Sequence of chain 1.A:
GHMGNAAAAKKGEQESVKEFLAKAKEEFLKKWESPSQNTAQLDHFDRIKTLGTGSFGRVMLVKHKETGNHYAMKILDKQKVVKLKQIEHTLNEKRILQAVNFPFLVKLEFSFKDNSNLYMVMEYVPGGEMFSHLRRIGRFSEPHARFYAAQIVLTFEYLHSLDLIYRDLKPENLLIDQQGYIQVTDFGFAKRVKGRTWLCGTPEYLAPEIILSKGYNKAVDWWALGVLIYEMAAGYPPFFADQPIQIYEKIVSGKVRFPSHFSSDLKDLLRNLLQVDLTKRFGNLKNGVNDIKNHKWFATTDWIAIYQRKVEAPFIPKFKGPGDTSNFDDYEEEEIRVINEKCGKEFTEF

This small molecule binds to this protein.
Small molecule (SMILES): CN(C)S(=O)(=O)c1cccc2cnccc12

Binding-site contacts:
Ligand atom C4 contacts residue THR186 of chain 1.A at 3.8 Å.
Ligand atom C8 contacts residue LEU52 of chain 1.A at 4.0 Å (hydrophobic).
Ligand atom C6 contacts residue ALA73 of chain 1.A at 3.5 Å (hydrophobic).
Ligand atom C contacts residue GLU130 of chain 1.A at 3.6 Å.
Ligand atom C7 contacts residue LEU176 of chain 1.A at 3.5 Å (hydrophobic).
Ligand atom C3 contacts residue VAL60 of chain 1.A at 3.9 Å (hydrophobic).
Ligand atom C8 contacts residue VAL126 of chain 1.A at 3.7 Å (hydrophobic).
Ligand atom N contacts residue GLU130 of chain 1.A at 4.0 Å.
Ligand atom N1 contacts residue ALA73 of chain 1.A at 3.5 Å.
Ligand atom C10 contacts residue LEU176 of chain 1.A at 3.5 Å (hydrophobic).
Ligand atom C1 contacts residue PHE330 of chain 1.A at 3.7 Å (hydrophobic).
Ligand atom O contacts residue GLY53 of chain 1.A at 3.6 Å (h-bond).
Ligand atom C10 contacts residue ALA73 of chain 1.A at 4.0 Å (hydrophobic).
Ligand atom C9 contacts residue LEU52 of chain 1.A at 4.0 Å (hydrophobic).
Ligand atom C8 contacts residue PHE330 of chain 1.A at 3.5 Å (hydrophobic).
Ligand atom C1 contacts residue LEU52 of chain 1.A at 3.3 Å (hydrophobic).
Ligand atom C5 contacts residue MET123 of chain 1.A at 3.8 Å (hydrophobic).
Ligand atom C10 contacts residue VAL60 of chain 1.A at 3.9 Å (hydrophobic).
Ligand atom C1 contacts residue GLU130 of chain 1.A at 3.2 Å.
Ligand atom N1 contacts residue GLU124 of chain 1.A at 3.7 Å.
Ligand atom C7 contacts residue VAL126 of chain 1.A at 3.6 Å (hydrophobic).
Ligand atom C2 contacts residue VAL60 of chain 1.A at 3.6 Å (hydrophobic).
Ligand atom C8 contacts residue TYR125 of chain 1.A at 3.6 Å (hydrophobic).
Ligand atom O contacts residue LEU52 of chain 1.A at 3.2 Å.
Ligand atom O1 contacts residue VAL60 of chain 1.A at 3.3 Å.
Ligand atom C contacts residue LEU176 of chain 1.A at 3.6 Å (hydrophobic).
Ligand atom C8 contacts residue LEU176 of chain 1.A at 3.7 Å (hydrophobic).
Ligand atom S contacts residue VAL60 of chain 1.A at 3.8 Å.
Ligand atom C4 contacts residue MET123 of chain 1.A at 3.7 Å (hydrophobic).
Ligand atom O contacts residue VAL60 of chain 1.A at 3.4 Å.
Ligand atom C9 contacts residue LEU176 of chain 1.A at 3.6 Å (hydrophobic).
Ligand atom C6 contacts residue LEU176 of chain 1.A at 3.5 Å (hydrophobic).
Ligand atom C8 contacts residue ALA73 of chain 1.A at 4.0 Å (hydrophobic).
Ligand atom C7 contacts residue ALA73 of chain 1.A at 3.2 Å (hydrophobic).
Ligand atom N1 contacts residue VAL126 of chain 1.A at 2.8 Å (h-bond).
Ligand atom C7 contacts residue GLU124 of chain 1.A at 3.2 Å.
Ligand atom N1 contacts residue TYR125 of chain 1.A at 3.6 Å.
Ligand atom C5 contacts residue THR186 of chain 1.A at 3.7 Å.
Ligand atom C9 contacts residue PHE330 of chain 1.A at 3.7 Å (hydrophobic).
Ligand atom N1 contacts residue LEU176 of chain 1.A at 3.7 Å.